This small molecule binds to this protein.
Small molecule (SMILES): CC(=O)N1CCN(C(=O)c2ccco2)CC1

Binding-site contacts:
Ligand atom O contacts residue CYS145 of chain 2.A at 3.0 Å (h-bond).
Ligand atom C5 contacts residue CYS145 of chain 2.A at 3.8 Å (hydrophobic).
Ligand atom C10 contacts residue MET49 of chain 2.A at 4.3 Å (hydrophobic).
Ligand atom C5 contacts residue HIS164 of chain 2.A at 4.4 Å.
Ligand atom N contacts residue CYS145 of chain 2.A at 3.5 Å (h-bond).
Ligand atom C1 contacts residue SER144 of chain 2.A at 4.2 Å.
Ligand atom C1 contacts residue LEU27 of chain 2.A at 4.1 Å (hydrophobic).
Ligand atom C4 contacts residue HIS41 of chain 2.A at 3.8 Å.
Ligand atom C contacts residue HIS163 of chain 2.A at 3.8 Å.
Ligand atom C3 contacts residue LEU27 of chain 2.A at 4.4 Å (hydrophobic).
Ligand atom N1 contacts residue ASN142 of chain 2.A at 4.3 Å.
Ligand atom C1 contacts residue GLY143 of chain 2.A at 3.9 Å.
Ligand atom C8 contacts residue MET49 of chain 2.A at 3.7 Å (hydrophobic).
Ligand atom N contacts residue HIS41 of chain 2.A at 4.2 Å.
Ligand atom C2 contacts residue ASN142 of chain 2.A at 3.5 Å.
Ligand atom O contacts residue LEU141 of chain 2.A at 4.2 Å.
Ligand atom C8 contacts residue SER46 of chain 2.A at 3.4 Å.
Ligand atom C contacts residue HIS164 of chain 2.A at 4.0 Å.
Ligand atom C3 contacts residue ASN142 of chain 2.A at 4.2 Å.
Ligand atom O contacts residue GLY143 of chain 2.A at 2.9 Å (h-bond).
Ligand atom O contacts residue ASN142 of chain 2.A at 3.9 Å.
Ligand atom O contacts residue SER144 of chain 2.A at 3.2 Å (h-bond).
Ligand atom C2 contacts residue GLY143 of chain 2.A at 4.0 Å.
Ligand atom C9 contacts residue MET49 of chain 2.A at 3.4 Å (hydrophobic).
Ligand atom O1 contacts residue ASN142 of chain 2.A at 2.9 Å (h-bond).
Ligand atom C6 contacts residue ASN142 of chain 2.A at 3.9 Å.
Ligand atom C contacts residue SER144 of chain 2.A at 4.2 Å.
Ligand atom C2 contacts residue LEU27 of chain 2.A at 4.1 Å (hydrophobic).
Ligand atom N contacts residue ASN142 of chain 2.A at 4.3 Å.
Ligand atom C10 contacts residue GLN189 of chain 2.A at 3.0 Å.
Ligand atom N contacts residue GLY143 of chain 2.A at 4.4 Å.
Ligand atom C5 contacts residue HIS41 of chain 2.A at 4.3 Å.
Ligand atom C contacts residue CYS145 of chain 2.A at 1.8 Å (hydrophobic).
Ligand atom C9 contacts residue SER46 of chain 2.A at 3.6 Å.
Ligand atom O2 contacts residue GLN189 of chain 2.A at 4.3 Å.
Ligand atom C1 contacts residue CYS145 of chain 2.A at 2.8 Å (hydrophobic).
Ligand atom C9 contacts residue GLN189 of chain 2.A at 3.1 Å.
Ligand atom N contacts residue LEU27 of chain 2.A at 4.4 Å.
Ligand atom C3 contacts residue HIS41 of chain 2.A at 4.2 Å.
Ligand atom O contacts residue LEU27 of chain 2.A at 3.5 Å.

Sequence of chain 2.A:
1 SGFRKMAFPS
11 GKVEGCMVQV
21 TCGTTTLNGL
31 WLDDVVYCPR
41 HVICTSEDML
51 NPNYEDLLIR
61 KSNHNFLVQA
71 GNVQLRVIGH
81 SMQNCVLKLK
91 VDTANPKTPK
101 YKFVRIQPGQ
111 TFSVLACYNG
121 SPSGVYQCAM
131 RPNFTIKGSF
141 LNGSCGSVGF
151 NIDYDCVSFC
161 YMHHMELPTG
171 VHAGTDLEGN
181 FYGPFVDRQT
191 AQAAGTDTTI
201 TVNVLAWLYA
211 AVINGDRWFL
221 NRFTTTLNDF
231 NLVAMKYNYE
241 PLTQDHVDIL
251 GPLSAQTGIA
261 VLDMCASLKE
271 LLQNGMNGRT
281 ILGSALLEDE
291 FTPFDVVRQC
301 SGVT